The small molecule below binds the protein below.
Small molecule (SMILES): CC(=O)N[C@H]1[C@H](O[C@H]2[C@H](O)[C@@H](NC(C)=O)CO[C@@H]2CO)O[C@H](CO)[C@@H](O)[C@@H]1O

Sequence of chain 1.E:
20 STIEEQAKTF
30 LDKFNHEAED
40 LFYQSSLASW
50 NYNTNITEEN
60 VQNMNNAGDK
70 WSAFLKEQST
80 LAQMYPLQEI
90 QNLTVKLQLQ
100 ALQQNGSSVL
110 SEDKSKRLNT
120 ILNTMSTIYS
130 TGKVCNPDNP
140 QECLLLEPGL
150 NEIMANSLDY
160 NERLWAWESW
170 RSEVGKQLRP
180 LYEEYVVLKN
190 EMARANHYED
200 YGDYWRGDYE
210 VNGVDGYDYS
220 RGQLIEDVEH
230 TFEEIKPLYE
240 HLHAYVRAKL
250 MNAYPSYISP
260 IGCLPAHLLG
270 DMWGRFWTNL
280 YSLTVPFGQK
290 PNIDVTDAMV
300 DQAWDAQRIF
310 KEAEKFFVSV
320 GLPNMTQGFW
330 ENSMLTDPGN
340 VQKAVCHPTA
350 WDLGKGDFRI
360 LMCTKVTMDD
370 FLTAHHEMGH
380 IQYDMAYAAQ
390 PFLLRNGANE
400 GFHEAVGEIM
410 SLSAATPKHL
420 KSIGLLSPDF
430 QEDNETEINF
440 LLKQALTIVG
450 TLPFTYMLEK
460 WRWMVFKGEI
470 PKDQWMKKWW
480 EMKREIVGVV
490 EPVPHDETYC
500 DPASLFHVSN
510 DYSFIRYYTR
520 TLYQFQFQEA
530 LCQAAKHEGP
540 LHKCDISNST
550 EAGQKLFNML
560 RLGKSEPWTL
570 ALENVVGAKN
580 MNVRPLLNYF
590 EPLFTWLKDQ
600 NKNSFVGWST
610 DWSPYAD

Binding-site contacts:
Ligand atom C1 contacts residue ASN433 of chain 1.E at 1.4 Å.
Ligand atom C8 contacts residue TRP595 of chain 1.E at 3.7 Å (hydrophobic).
Ligand atom C7 contacts residue ASN433 of chain 1.E at 3.2 Å.
Ligand atom C8 contacts residue ILE437 of chain 1.E at 4.1 Å (hydrophobic).
Ligand atom C8 contacts residue ASN433 of chain 1.E at 4.4 Å.
Ligand atom O5 contacts residue ASN433 of chain 1.E at 2.4 Å (h-bond).
Ligand atom C4 contacts residue ASN433 of chain 1.E at 4.2 Å.
Ligand atom C5 contacts residue ASN433 of chain 1.E at 3.7 Å.
Ligand atom C3 contacts residue ASN433 of chain 1.E at 3.8 Å.
Ligand atom N2 contacts residue ASN433 of chain 1.E at 2.8 Å (h-bond).
Ligand atom C8 contacts residue PHE286 of chain 1.E at 3.6 Å (hydrophobic).
Ligand atom O7 contacts residue ASN433 of chain 1.E at 3.2 Å (h-bond).
Ligand atom C2 contacts residue ASN433 of chain 1.E at 2.4 Å.